A small-molecule ligand and the protein it binds are described below.
Small molecule (SMILES): Nc1nc2c(c(=O)[nH]1)N[C@@H](/C(S)=C(/S)[C@H](O)CO[P](=O)(O)O[P](=O)(O)OC[C@H]1O[C@@H](n3cnc4c(=O)[nH]c(N)nc43)[C@H](O)[C@@H]1O)C=N2

Binding-site contacts:
Ligand atom N2 contacts residue ASP823 of chain 2.A at 2.8 Å (salt-bridge).
Ligand atom S12 contacts residue HIS1099 of chain 2.A at 3.0 Å.
Ligand atom O14 contacts residue HIS1093 of chain 2.A at 2.9 Å (h-bond).
Ligand atom N3 contacts residue ARG714 of chain 2.A at 3.1 Å (salt-bridge).
Ligand atom S12 contacts residue ASN53 of chain 2.A at 3.0 Å (h-bond).
Ligand atom O2A contacts residue ILE1098 of chain 2.A at 3.1 Å (h-bond).
Ligand atom N17 contacts residue ASN1218 of chain 2.A at 3.1 Å (h-bond).
Ligand atom N2 contacts residue LEU772 of chain 2.A at 2.9 Å (h-bond).
Ligand atom O11 contacts residue HIS1164 of chain 2.A at 2.8 Å (h-bond).
Ligand atom N8 contacts residue LYS723 of chain 2.A at 3.2 Å (salt-bridge).
Ligand atom O2A contacts residue HIS1099 of chain 2.A at 3.2 Å.
Ligand atom C5' contacts residue THR1101 of chain 2.A at 3.1 Å.
Ligand atom N17 contacts residue THR1091 of chain 2.A at 2.5 Å (h-bond).
Ligand atom C17 contacts residue THR1091 of chain 2.A at 3.1 Å.
Ligand atom O3' contacts residue ASP773 of chain 2.A at 2.6 Å (salt-bridge).
Ligand atom S13 contacts residue HIS1093 of chain 2.A at 3.2 Å.
Ligand atom N8 contacts residue SER721 of chain 2.A at 3.2 Å (h-bond).
Ligand atom O6 contacts residue LYS795 of chain 2.A at 2.6 Å (salt-bridge).
Ligand atom O14 contacts residue HIS547 of chain 2.A at 3.2 Å (h-bond).
Ligand atom O2' contacts residue ASP773 of chain 2.A at 2.7 Å (salt-bridge).
Ligand atom O14 contacts residue THR1091 of chain 2.A at 3.2 Å (h-bond).
Ligand atom O3' contacts residue ARG775 of chain 2.A at 3.1 Å (salt-bridge).
Ligand atom N16 contacts residue ASN1218 of chain 2.A at 3.1 Å (h-bond).
Ligand atom S13 contacts residue MD11 of chain 2.E at 3.1 Å (h-bond).
Ligand atom N1 contacts residue ASP823 of chain 2.A at 2.7 Å (salt-bridge).
Ligand atom O1A contacts residue SER1100 of chain 2.A at 2.7 Å (h-bond).
Ligand atom N16 contacts residue THR1091 of chain 2.A at 3.0 Å (h-bond).
Ligand atom O2' contacts residue ARG775 of chain 2.A at 2.8 Å (salt-bridge).
Ligand atom S12 contacts residue 6MO1 of chain 2.F at 2.4 Å.
Ligand atom S13 contacts residue ASP223 of chain 2.A at 3.1 Å (salt-bridge).
Ligand atom O4' contacts residue SER715 of chain 2.A at 3.1 Å (h-bond).
Ligand atom N7 contacts residue TRP792 of chain 2.A at 2.8 Å (h-bond).
Ligand atom O1B contacts residue TYR221 of chain 2.A at 2.7 Å (h-bond).
Ligand atom O2B contacts residue ASN716 of chain 2.A at 2.9 Å (h-bond).
Ligand atom O4' contacts residue ARG714 of chain 2.A at 3.2 Å.
Ligand atom S12 contacts residue MD11 of chain 2.E at 2.7 Å (h-bond).
Ligand atom O2A contacts residue THR1101 of chain 2.A at 2.7 Å (h-bond).
Ligand atom O14 contacts residue ARG1219 of chain 2.A at 2.9 Å (salt-bridge).
Ligand atom O1A contacts residue SER720 of chain 2.A at 2.7 Å (h-bond).
Ligand atom S13 contacts residue 6MO1 of chain 2.F at 2.4 Å.

Sequence of chain 2.A:
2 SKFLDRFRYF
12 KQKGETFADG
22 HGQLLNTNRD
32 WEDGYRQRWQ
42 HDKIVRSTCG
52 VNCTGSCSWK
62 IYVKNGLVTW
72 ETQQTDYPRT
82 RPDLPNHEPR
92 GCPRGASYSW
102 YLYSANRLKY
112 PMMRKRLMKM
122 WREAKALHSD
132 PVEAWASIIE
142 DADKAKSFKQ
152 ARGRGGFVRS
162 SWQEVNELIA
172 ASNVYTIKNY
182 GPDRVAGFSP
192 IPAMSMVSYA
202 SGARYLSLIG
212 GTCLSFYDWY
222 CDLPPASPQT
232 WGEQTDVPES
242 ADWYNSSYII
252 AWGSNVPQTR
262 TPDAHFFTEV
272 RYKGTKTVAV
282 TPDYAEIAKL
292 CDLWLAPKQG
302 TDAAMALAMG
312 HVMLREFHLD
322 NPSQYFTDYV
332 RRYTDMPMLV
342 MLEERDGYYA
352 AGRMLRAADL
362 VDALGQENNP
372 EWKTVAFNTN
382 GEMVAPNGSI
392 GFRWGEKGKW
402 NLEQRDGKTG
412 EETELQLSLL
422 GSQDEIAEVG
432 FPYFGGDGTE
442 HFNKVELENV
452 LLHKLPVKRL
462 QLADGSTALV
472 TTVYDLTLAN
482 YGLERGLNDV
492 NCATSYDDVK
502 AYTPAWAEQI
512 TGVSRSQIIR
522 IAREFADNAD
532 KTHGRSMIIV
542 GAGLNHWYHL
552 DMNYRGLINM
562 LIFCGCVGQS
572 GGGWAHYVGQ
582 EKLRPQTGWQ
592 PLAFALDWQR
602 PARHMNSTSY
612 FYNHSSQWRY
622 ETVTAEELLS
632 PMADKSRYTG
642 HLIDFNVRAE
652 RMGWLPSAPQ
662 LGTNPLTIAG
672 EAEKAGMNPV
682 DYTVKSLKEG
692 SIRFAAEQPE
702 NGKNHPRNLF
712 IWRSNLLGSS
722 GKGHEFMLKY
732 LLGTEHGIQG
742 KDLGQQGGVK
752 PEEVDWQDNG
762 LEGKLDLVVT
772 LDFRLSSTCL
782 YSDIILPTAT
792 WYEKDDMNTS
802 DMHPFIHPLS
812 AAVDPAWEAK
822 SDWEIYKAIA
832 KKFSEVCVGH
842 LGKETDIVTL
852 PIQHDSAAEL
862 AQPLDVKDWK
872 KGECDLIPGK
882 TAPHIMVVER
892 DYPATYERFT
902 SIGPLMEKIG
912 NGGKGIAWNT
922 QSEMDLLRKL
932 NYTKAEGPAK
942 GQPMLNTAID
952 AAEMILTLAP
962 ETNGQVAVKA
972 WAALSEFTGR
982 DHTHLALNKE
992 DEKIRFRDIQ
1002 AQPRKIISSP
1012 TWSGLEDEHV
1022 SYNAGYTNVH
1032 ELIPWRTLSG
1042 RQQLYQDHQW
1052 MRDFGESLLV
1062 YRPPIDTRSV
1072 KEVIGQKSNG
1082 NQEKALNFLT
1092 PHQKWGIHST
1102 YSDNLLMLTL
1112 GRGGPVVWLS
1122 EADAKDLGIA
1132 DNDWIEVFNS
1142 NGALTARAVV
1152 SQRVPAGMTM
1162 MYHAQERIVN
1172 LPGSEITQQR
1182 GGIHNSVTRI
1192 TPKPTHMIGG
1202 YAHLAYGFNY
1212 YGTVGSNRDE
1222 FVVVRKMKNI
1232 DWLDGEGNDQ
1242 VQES